Binding-site contacts:
Ligand atom C4 contacts residue THR302 of chain 1.A at 4.2 Å.
Ligand atom C4 contacts residue ALA298 of chain 1.A at 3.3 Å (hydrophobic).
Ligand atom C2 contacts residue ALA298 of chain 1.A at 3.6 Å (hydrophobic).
Ligand atom C7 contacts residue ALA298 of chain 1.A at 4.3 Å (hydrophobic).
Ligand atom C5 contacts residue HEM1 of chain 1.H at 2.8 Å.
Ligand atom C9 contacts residue PHE115 of chain 1.A at 4.2 Å (hydrophobic).
Ligand atom C8 contacts residue PHE297 of chain 1.A at 3.6 Å (hydrophobic).
Ligand atom C11 contacts residue ILE114 of chain 1.A at 3.2 Å (hydrophobic).
Ligand atom N3 contacts residue HEM1 of chain 1.H at 4.1 Å.
Ligand atom C4 contacts residue CPZ1 of chain 1.J at 3.4 Å.
Ligand atom C7 contacts residue CPZ1 of chain 1.J at 3.5 Å.
Ligand atom C6 contacts residue ILE114 of chain 1.A at 4.3 Å (hydrophobic).
Ligand atom C6 contacts residue CPZ1 of chain 1.J at 3.8 Å.
Ligand atom CL contacts residue PHE297 of chain 1.A at 4.1 Å.
Ligand atom C11 contacts residue SER294 of chain 1.A at 4.0 Å.
Ligand atom N1 contacts residue CPZ1 of chain 1.J at 4.1 Å.
Ligand atom C10 contacts residue ILE114 of chain 1.A at 3.6 Å (hydrophobic).
Ligand atom C11 contacts residue PHE297 of chain 1.A at 4.3 Å (hydrophobic).
Ligand atom C2 contacts residue HEM1 of chain 1.H at 3.0 Å.
Ligand atom C10 contacts residue SER294 of chain 1.A at 3.9 Å.
Ligand atom N3 contacts residue CPZ1 of chain 1.J at 2.9 Å (h-bond).
Ligand atom CL contacts residue PHE115 of chain 1.A at 4.0 Å.
Ligand atom C5 contacts residue THR302 of chain 1.A at 3.4 Å.
Ligand atom C4 contacts residue HEM1 of chain 1.H at 4.2 Å.
Ligand atom C11 contacts residue ALA298 of chain 1.A at 3.2 Å (hydrophobic).
Ligand atom CL contacts residue ILE108 of chain 1.A at 3.6 Å.
Ligand atom C9 contacts residue PHE297 of chain 1.A at 3.7 Å (hydrophobic).
Ligand atom C2 contacts residue ILE114 of chain 1.A at 4.2 Å (hydrophobic).
Ligand atom N1 contacts residue HEM1 of chain 1.H at 2.0 Å.
Ligand atom N3 contacts residue ALA298 of chain 1.A at 3.8 Å.
Ligand atom N1 contacts residue ALA298 of chain 1.A at 4.3 Å.
Ligand atom C6 contacts residue ALA298 of chain 1.A at 3.4 Å (hydrophobic).
Ligand atom C2 contacts residue CPZ1 of chain 1.J at 3.8 Å.
Ligand atom C7 contacts residue PHE297 of chain 1.A at 4.0 Å (hydrophobic).
Ligand atom C5 contacts residue CPZ1 of chain 1.J at 3.7 Å.
Ligand atom C10 contacts residue PHE115 of chain 1.A at 4.3 Å (hydrophobic).
Ligand atom C10 contacts residue ALA298 of chain 1.A at 4.0 Å (hydrophobic).
Ligand atom N1 contacts residue THR302 of chain 1.A at 4.3 Å.
Ligand atom N3 contacts residue THR302 of chain 1.A at 3.3 Å.
Ligand atom C10 contacts residue PHE297 of chain 1.A at 4.0 Å (hydrophobic).

Sequence of chain 1.A:
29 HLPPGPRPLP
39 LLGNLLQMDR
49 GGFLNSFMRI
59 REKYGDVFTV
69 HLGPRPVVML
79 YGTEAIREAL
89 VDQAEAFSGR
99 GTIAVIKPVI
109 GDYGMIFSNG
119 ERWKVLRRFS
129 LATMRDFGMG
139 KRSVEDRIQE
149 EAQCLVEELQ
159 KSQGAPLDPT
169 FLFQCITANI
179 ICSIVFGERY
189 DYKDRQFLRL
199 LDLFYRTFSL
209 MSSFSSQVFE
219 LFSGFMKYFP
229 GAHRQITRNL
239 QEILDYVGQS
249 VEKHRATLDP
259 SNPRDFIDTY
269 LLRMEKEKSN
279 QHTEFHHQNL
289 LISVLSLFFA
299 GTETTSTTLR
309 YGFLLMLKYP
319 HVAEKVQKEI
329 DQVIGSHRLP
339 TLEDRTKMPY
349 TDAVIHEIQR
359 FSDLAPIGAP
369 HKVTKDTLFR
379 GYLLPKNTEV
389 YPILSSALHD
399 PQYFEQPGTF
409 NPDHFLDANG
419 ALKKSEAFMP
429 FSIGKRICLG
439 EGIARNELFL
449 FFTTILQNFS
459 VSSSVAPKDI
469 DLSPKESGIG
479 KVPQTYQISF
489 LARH

This small molecule binds to this protein.
Small molecule (SMILES): Clc1ccc(-c2cnc[nH]2)cc1